The protein below binds the small molecule below.
Small molecule (SMILES): CC(=O)N[C@H]1[C@H](O[C@H]2[C@H](O)[C@@H](NC(C)=O)CO[C@@H]2CO[C@@H]2O[C@@H](C)[C@@H](O)[C@@H](O)[C@@H]2O)O[C@H](CO)[C@@H](O)[C@@H]1O

Binding-site contacts:
Ligand atom C7 contacts residue ASN107 of chain 1.C at 3.5 Å.
Ligand atom O5 contacts residue ASN107 of chain 1.C at 2.3 Å (h-bond).
Ligand atom O7 contacts residue GLU112 of chain 1.C at 3.9 Å.
Ligand atom N2 contacts residue ASN107 of chain 1.C at 3.2 Å (h-bond).
Ligand atom C7 contacts residue MET108 of chain 1.C at 3.9 Å (hydrophobic).
Ligand atom C4 contacts residue ASN107 of chain 1.C at 4.3 Å.
Ligand atom C2 contacts residue MET103 of chain 1.C at 4.5 Å (hydrophobic).
Ligand atom O5 contacts residue ASN107 of chain 1.C at 4.4 Å.
Ligand atom C8 contacts residue MET108 of chain 1.C at 3.8 Å (hydrophobic).
Ligand atom C1 contacts residue MET103 of chain 1.C at 3.8 Å (hydrophobic).
Ligand atom O7 contacts residue MET108 of chain 1.C at 3.5 Å (h-bond).
Ligand atom O7 contacts residue ASN107 of chain 1.C at 2.6 Å (h-bond).
Ligand atom C5 contacts residue ASN107 of chain 1.C at 3.5 Å.
Ligand atom C3 contacts residue ASN107 of chain 1.C at 3.9 Å.
Ligand atom C6 contacts residue ASN107 of chain 1.C at 3.0 Å.
Ligand atom N2 contacts residue MET103 of chain 1.C at 3.8 Å.
Ligand atom C2 contacts residue ASN107 of chain 1.C at 2.8 Å.
Ligand atom C7 contacts residue MET103 of chain 1.C at 4.5 Å (hydrophobic).
Ligand atom C5 contacts residue ASN107 of chain 1.C at 3.9 Å.
Ligand atom C1 contacts residue ASN107 of chain 1.C at 1.4 Å.

Sequence of chain 1.C:
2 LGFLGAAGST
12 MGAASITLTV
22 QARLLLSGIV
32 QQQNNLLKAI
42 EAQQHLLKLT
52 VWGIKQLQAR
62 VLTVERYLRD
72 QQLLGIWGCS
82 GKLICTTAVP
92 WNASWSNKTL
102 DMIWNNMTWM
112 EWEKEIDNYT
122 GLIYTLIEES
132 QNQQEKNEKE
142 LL